Sequence of chain 1.A:
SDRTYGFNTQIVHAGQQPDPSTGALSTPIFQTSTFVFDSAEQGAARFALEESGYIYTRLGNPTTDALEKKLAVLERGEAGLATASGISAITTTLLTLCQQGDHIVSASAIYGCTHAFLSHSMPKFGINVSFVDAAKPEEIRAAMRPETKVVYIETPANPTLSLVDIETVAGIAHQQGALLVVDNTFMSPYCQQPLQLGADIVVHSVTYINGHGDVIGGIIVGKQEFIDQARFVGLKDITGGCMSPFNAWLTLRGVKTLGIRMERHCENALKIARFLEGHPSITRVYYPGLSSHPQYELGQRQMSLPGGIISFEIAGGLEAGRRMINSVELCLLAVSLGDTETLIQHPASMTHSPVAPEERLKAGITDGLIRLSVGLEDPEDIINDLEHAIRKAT

Sequence of chain 3.A:
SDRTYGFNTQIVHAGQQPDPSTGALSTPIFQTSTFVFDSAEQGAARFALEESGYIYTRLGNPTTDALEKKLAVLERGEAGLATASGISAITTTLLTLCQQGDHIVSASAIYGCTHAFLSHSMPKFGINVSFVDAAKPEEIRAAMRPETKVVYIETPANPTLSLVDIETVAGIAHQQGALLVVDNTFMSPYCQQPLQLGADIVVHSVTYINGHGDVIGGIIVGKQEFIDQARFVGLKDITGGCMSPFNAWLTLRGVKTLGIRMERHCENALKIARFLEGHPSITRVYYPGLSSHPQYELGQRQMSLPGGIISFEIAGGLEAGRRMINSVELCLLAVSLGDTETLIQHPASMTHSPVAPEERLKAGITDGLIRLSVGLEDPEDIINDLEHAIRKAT

Binding-site contacts:
Ligand atom CB contacts residue SER339 of chain 1.A at 4.5 Å.
Ligand atom O1 contacts residue ARG374 of chain 1.A at 2.8 Å (salt-bridge).
Ligand atom SD contacts residue VAL338 of chain 1.A at 4.3 Å.
Ligand atom N contacts residue SER339 of chain 1.A at 4.5 Å.
Ligand atom CE contacts residue CYS115 of chain 1.A at 3.6 Å (hydrophobic).
Ligand atom O2 contacts residue LEU340 of chain 1.A at 3.2 Å.
Ligand atom SD contacts residue TYR58 of chain 3.A at 3.9 Å.
Ligand atom N contacts residue TYR113 of chain 1.A at 2.6 Å (h-bond).
Ligand atom SD contacts residue LEU61 of chain 3.A at 3.7 Å.
Ligand atom P contacts residue SER339 of chain 1.A at 3.4 Å.
Ligand atom O1 contacts residue SER339 of chain 1.A at 2.7 Å (h-bond).
Ligand atom CA contacts residue SER339 of chain 1.A at 3.5 Å.
Ligand atom CG contacts residue TYR58 of chain 3.A at 3.4 Å (hydrophobic).
Ligand atom N contacts residue LLP210 of chain 1.A at 3.3 Å.
Ligand atom CG contacts residue VAL338 of chain 1.A at 3.7 Å (hydrophobic).
Ligand atom N contacts residue TYR58 of chain 3.A at 3.6 Å.
Ligand atom O2 contacts residue SER339 of chain 1.A at 3.4 Å.
Ligand atom P contacts residue TYR113 of chain 1.A at 4.1 Å.
Ligand atom CA contacts residue TYR58 of chain 3.A at 4.2 Å (hydrophobic).
Ligand atom SD contacts residue ILE57 of chain 3.A at 4.4 Å.
Ligand atom P contacts residue VAL338 of chain 1.A at 4.3 Å.
Ligand atom CA contacts residue VAL338 of chain 1.A at 4.0 Å (hydrophobic).
Ligand atom CE contacts residue TYR113 of chain 1.A at 3.9 Å (hydrophobic).
Ligand atom P contacts residue ARG374 of chain 1.A at 3.5 Å.
Ligand atom CB contacts residue TYR113 of chain 1.A at 3.5 Å (hydrophobic).
Ligand atom CB contacts residue VAL338 of chain 1.A at 3.7 Å (hydrophobic).
Ligand atom O2 contacts residue ARG374 of chain 1.A at 3.2 Å (salt-bridge).
Ligand atom O1 contacts residue GLN348 of chain 1.A at 3.1 Å (h-bond).
Ligand atom CE contacts residue LEU61 of chain 3.A at 4.5 Å (hydrophobic).
Ligand atom P contacts residue GLN348 of chain 1.A at 4.5 Å.
Ligand atom O2 contacts residue LLP210 of chain 1.A at 3.5 Å (h-bond).
Ligand atom O1 contacts residue VAL338 of chain 1.A at 3.3 Å.
Ligand atom CA contacts residue TYR113 of chain 1.A at 3.6 Å (hydrophobic).
Ligand atom O2 contacts residue TYR113 of chain 1.A at 4.2 Å.
Ligand atom CG contacts residue TYR113 of chain 1.A at 3.7 Å (hydrophobic).

A small-molecule ligand and the protein it binds are described below.
Small molecule (SMILES): CSCC[C@H](N)[PH](=O)O